A small-molecule ligand and the protein it binds are described below.
Small molecule (SMILES): N[C@@H](Cc1cc(I)c(Oc2ccc(O)c(I)c2)c(I)c1)C(=O)O

Sequence of chain 1.A:
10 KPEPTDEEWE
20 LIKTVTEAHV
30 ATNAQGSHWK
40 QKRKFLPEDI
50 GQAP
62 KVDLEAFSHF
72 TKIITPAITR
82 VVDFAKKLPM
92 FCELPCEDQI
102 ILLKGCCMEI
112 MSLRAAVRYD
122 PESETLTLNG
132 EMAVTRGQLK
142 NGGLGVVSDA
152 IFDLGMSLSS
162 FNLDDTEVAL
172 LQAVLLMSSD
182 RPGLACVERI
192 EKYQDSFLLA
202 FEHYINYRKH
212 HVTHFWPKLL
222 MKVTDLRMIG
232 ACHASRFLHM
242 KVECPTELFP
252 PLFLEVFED

Binding-site contacts:
Ligand atom C13 contacts residue MET112 of chain 1.A at 4.0 Å (hydrophobic).
Ligand atom N contacts residue THR128 of chain 1.A at 3.9 Å.
Ligand atom C contacts residue ASN130 of chain 1.A at 3.9 Å.
Ligand atom C5 contacts residue LEU129 of chain 1.A at 3.6 Å (hydrophobic).
Ligand atom C4 contacts residue LEU145 of chain 1.A at 3.9 Å (hydrophobic).
Ligand atom O1 contacts residue MET241 of chain 1.A at 3.5 Å.
Ligand atom C8 contacts residue HIS234 of chain 1.A at 3.2 Å.
Ligand atom C10 contacts residue LEU145 of chain 1.A at 4.0 Å (hydrophobic).
Ligand atom I1 contacts residue ILE74 of chain 1.A at 3.9 Å.
Ligand atom O1 contacts residue PHE254 of chain 1.A at 3.6 Å.
Ligand atom C8 contacts residue LEU145 of chain 1.A at 3.4 Å (hydrophobic).
Ligand atom C10 contacts residue HIS234 of chain 1.A at 3.0 Å.
Ligand atom I1 contacts residue PHE71 of chain 1.A at 3.3 Å.
Ligand atom CA contacts residue MET112 of chain 1.A at 3.9 Å (hydrophobic).
Ligand atom N contacts residue ASN130 of chain 1.A at 2.9 Å (h-bond).
Ligand atom O contacts residue ARG115 of chain 1.A at 3.8 Å.
Ligand atom C2 contacts residue LEU145 of chain 1.A at 4.0 Å (hydrophobic).
Ligand atom I2 contacts residue LEU145 of chain 1.A at 3.9 Å.
Ligand atom CA contacts residue ASN130 of chain 1.A at 3.8 Å.
Ligand atom N contacts residue LEU129 of chain 1.A at 3.3 Å.
Ligand atom I1 contacts residue LEU129 of chain 1.A at 4.0 Å.
Ligand atom C6 contacts residue LEU145 of chain 1.A at 3.3 Å (hydrophobic).
Ligand atom C11 contacts residue MET112 of chain 1.A at 4.0 Å (hydrophobic).
Ligand atom I2 contacts residue MET241 of chain 1.A at 4.0 Å.
Ligand atom I3 contacts residue MET109 of chain 1.A at 3.9 Å.
Ligand atom OXT contacts residue ASN130 of chain 1.A at 3.6 Å (h-bond).
Ligand atom C7 contacts residue LEU129 of chain 1.A at 3.6 Å (hydrophobic).
Ligand atom OXT contacts residue ARG81 of chain 1.A at 4.0 Å.
Ligand atom O2 contacts residue LEU129 of chain 1.A at 3.6 Å.
Ligand atom I3 contacts residue ILE152 of chain 1.A at 3.6 Å.
Ligand atom O contacts residue ARG81 of chain 1.A at 3.5 Å (salt-bridge).
Ligand atom I3 contacts residue SER113 of chain 1.A at 4.0 Å.
Ligand atom I2 contacts residue GLY143 of chain 1.A at 4.0 Å.
Ligand atom O1 contacts residue LEU145 of chain 1.A at 3.6 Å.
Ligand atom OXT contacts residue ARG119 of chain 1.A at 4.0 Å.
Ligand atom C contacts residue ARG81 of chain 1.A at 3.9 Å.
Ligand atom N contacts residue ALA116 of chain 1.A at 3.9 Å.
Ligand atom C12 contacts residue ILE75 of chain 1.A at 3.9 Å (hydrophobic).
Ligand atom I1 contacts residue ILE75 of chain 1.A at 3.9 Å.
Ligand atom O1 contacts residue HIS234 of chain 1.A at 2.8 Å (h-bond).